Sequence of chain 28.A:
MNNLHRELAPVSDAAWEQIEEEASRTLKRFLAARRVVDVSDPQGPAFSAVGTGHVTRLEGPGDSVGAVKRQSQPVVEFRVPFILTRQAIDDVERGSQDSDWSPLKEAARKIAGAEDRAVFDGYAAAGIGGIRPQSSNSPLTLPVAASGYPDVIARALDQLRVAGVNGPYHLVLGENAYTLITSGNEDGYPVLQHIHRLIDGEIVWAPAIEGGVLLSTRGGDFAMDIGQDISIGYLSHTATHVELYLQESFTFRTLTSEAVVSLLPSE

Binding-site contacts:
Ligand atom CD1 contacts residue LEU27 of chain 28.A at 3.8 Å (hydrophobic).
Ligand atom OG contacts residue ARG34 of chain 28.A at 3.7 Å.
Ligand atom CG2 contacts residue LEU31 of chain 28.A at 3.8 Å (hydrophobic).
Ligand atom CA contacts residue SER231 of chain 28.A at 3.6 Å.
Ligand atom N contacts residue ASP229 of chain 28.A at 2.8 Å (salt-bridge).
Ligand atom CD2 contacts residue GLU20 of chain 28.A at 3.6 Å.
Ligand atom CD1 contacts residue LEU31 of chain 28.A at 3.6 Å (hydrophobic).
Ligand atom CE contacts residue VAL37 of chain 28.A at 3.7 Å (hydrophobic).
Ligand atom CB contacts residue ARG35 of chain 28.A at 3.4 Å.
Ligand atom CE contacts residue ARG35 of chain 28.A at 3.8 Å.
Ligand atom C contacts residue ARG34 of chain 28.A at 3.7 Å.
Ligand atom CA contacts residue ARG35 of chain 28.A at 3.8 Å.
Ligand atom CB contacts residue ILE230 of chain 28.A at 3.6 Å (hydrophobic).
Ligand atom OG contacts residue ASP229 of chain 28.A at 3.6 Å.
Ligand atom N contacts residue ILE230 of chain 28.A at 3.1 Å (h-bond).
Ligand atom C contacts residue SER231 of chain 28.A at 3.8 Å.
Ligand atom CD1 contacts residue ILE230 of chain 28.A at 3.5 Å (hydrophobic).
Ligand atom O contacts residue ILE232 of chain 28.A at 3.6 Å (h-bond).
Ligand atom CA contacts residue ARG6 of chain 28.A at 3.7 Å.
Ligand atom N contacts residue ASP229 of chain 28.A at 3.2 Å (salt-bridge).
Ligand atom O contacts residue SER231 of chain 28.A at 3.2 Å.
Ligand atom NZ contacts residue THR217 of chain 28.A at 3.8 Å.
Ligand atom CA contacts residue ASP229 of chain 28.A at 3.8 Å.
Ligand atom O contacts residue LEU4 of chain 28.A at 3.7 Å.
Ligand atom N contacts residue ARG34 of chain 28.A at 3.7 Å.
Ligand atom CE contacts residue VAL36 of chain 28.A at 3.7 Å (hydrophobic).
Ligand atom CD2 contacts residue SER24 of chain 28.A at 3.5 Å.
Ligand atom CG contacts residue ILE230 of chain 28.A at 3.6 Å (hydrophobic).
Ligand atom N contacts residue ARG34 of chain 28.A at 3.9 Å.
Ligand atom O contacts residue ARG6 of chain 28.A at 3.4 Å (salt-bridge).
Ligand atom CD1 contacts residue LEU27 of chain 28.A at 3.6 Å (hydrophobic).
Ligand atom CB contacts residue VAL39 of chain 28.A at 3.7 Å (hydrophobic).
Ligand atom N contacts residue ARG34 of chain 28.A at 3.4 Å (salt-bridge).
Ligand atom CA contacts residue ASP229 of chain 28.A at 3.6 Å.
Ligand atom C contacts residue ASP229 of chain 28.A at 3.8 Å.
Ligand atom O contacts residue ARG34 of chain 28.A at 2.8 Å (salt-bridge).
Ligand atom CD1 contacts residue LYS28 of chain 28.A at 3.4 Å.
Ligand atom CG contacts residue ARG35 of chain 28.A at 3.1 Å.
Ligand atom CB contacts residue SER24 of chain 28.A at 3.8 Å.
Ligand atom O contacts residue ASN2 of chain 28.A at 3.8 Å.

A protein and the small-molecule ligand that binds it are described below.
Small molecule (SMILES): CC[C@H](C)[C@H](NC(=O)[C@H](CC(N)=O)NC(=O)[C@H](CC(C)C)NC(=O)[C@H](CO)NC(=O)CNC(=O)[C@@H](N)CO)C(=O)NCC(=O)N[C@@H](CO)C(=O)N[C@@H](CC(C)C)C(=O)N[C@H](C=O)CCCCN